Binding-site contacts:
Ligand atom CG contacts residue MET49 of chain 1.A at 3.7 Å (hydrophobic).
Ligand atom CD contacts residue PHE99 of chain 1.A at 3.6 Å (hydrophobic).
Ligand atom O contacts residue PHE48 of chain 1.A at 3.8 Å.
Ligand atom C3 contacts residue PHE48 of chain 1.A at 3.9 Å (hydrophobic).
Ligand atom C contacts residue ARG87 of chain 1.A at 3.8 Å.
Ligand atom N1 contacts residue ARG43 of chain 1.A at 3.8 Å.
Ligand atom CA contacts residue TYR120 of chain 1.A at 4.1 Å (hydrophobic).
Ligand atom C4 contacts residue ARG87 of chain 1.A at 4.0 Å.
Ligand atom C2 contacts residue PHE48 of chain 1.A at 3.5 Å (hydrophobic).
Ligand atom CD contacts residue ARG43 of chain 1.A at 4.0 Å.
Ligand atom CB contacts residue TYR120 of chain 1.A at 3.8 Å (hydrophobic).
Ligand atom O contacts residue ARG87 of chain 1.A at 3.1 Å (salt-bridge).
Ligand atom O contacts residue ALA86 of chain 1.A at 3.4 Å.
Ligand atom CG contacts residue ARG43 of chain 1.A at 4.1 Å.
Ligand atom N4 contacts residue ILE45 of chain 1.A at 3.6 Å.
Ligand atom C4 contacts residue ILE45 of chain 1.A at 3.9 Å (hydrophobic).
Ligand atom ON2 contacts residue ILE45 of chain 1.A at 3.7 Å.
Ligand atom C contacts residue TYR120 of chain 1.A at 3.8 Å (hydrophobic).
Ligand atom C3 contacts residue ARG87 of chain 1.A at 4.1 Å.
Ligand atom C3 contacts residue ILE45 of chain 1.A at 4.1 Å (hydrophobic).
Ligand atom CB contacts residue PHE48 of chain 1.A at 4.2 Å (hydrophobic).
Ligand atom CA contacts residue ARG87 of chain 1.A at 3.5 Å.
Ligand atom N contacts residue ARG87 of chain 1.A at 2.9 Å (salt-bridge).
Ligand atom CG contacts residue PHE99 of chain 1.A at 3.9 Å (hydrophobic).
Ligand atom CB contacts residue LEU108 of chain 1.A at 3.7 Å (hydrophobic).
Ligand atom CG contacts residue PHE48 of chain 1.A at 4.0 Å (hydrophobic).
Ligand atom CD contacts residue MET49 of chain 1.A at 4.1 Å (hydrophobic).
Ligand atom CB contacts residue THR88 of chain 1.A at 3.5 Å.
Ligand atom C contacts residue ARG43 of chain 1.A at 3.9 Å.
Ligand atom C6 contacts residue ILE45 of chain 1.A at 4.0 Å (hydrophobic).
Ligand atom CB contacts residue TYR120 of chain 1.A at 3.2 Å (hydrophobic).
Ligand atom O contacts residue ARG43 of chain 1.A at 2.8 Å (salt-bridge).
Ligand atom C5 contacts residue ILE45 of chain 1.A at 3.9 Å (hydrophobic).
Ligand atom ON1 contacts residue ILE45 of chain 1.A at 3.7 Å.
Ligand atom CA contacts residue TYR120 of chain 1.A at 3.7 Å (hydrophobic).
Ligand atom N contacts residue TYR120 of chain 1.A at 3.7 Å.
Ligand atom N contacts residue ARG43 of chain 1.A at 4.0 Å.
Ligand atom O contacts residue TYR120 of chain 1.A at 4.1 Å.
Ligand atom CB contacts residue ARG87 of chain 1.A at 3.4 Å.
Ligand atom CD contacts residue TYR120 of chain 1.A at 3.9 Å (hydrophobic).

This protein binds this small molecule.
Small molecule (SMILES): C[C@H](NC(=O)[C@@H]1CCCN1C(=O)[C@H](C)NC(=O)CCC(=O)O)C(=O)Nc1ccc([N+](=O)O)cc1

Sequence of chain 1.A:
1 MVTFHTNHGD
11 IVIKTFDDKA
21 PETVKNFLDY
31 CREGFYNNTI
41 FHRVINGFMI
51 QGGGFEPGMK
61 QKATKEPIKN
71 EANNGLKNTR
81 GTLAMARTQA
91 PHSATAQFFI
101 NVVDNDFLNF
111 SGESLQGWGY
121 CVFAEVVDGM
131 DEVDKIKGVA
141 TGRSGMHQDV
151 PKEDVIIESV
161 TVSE